Sequence of chain 1.B:
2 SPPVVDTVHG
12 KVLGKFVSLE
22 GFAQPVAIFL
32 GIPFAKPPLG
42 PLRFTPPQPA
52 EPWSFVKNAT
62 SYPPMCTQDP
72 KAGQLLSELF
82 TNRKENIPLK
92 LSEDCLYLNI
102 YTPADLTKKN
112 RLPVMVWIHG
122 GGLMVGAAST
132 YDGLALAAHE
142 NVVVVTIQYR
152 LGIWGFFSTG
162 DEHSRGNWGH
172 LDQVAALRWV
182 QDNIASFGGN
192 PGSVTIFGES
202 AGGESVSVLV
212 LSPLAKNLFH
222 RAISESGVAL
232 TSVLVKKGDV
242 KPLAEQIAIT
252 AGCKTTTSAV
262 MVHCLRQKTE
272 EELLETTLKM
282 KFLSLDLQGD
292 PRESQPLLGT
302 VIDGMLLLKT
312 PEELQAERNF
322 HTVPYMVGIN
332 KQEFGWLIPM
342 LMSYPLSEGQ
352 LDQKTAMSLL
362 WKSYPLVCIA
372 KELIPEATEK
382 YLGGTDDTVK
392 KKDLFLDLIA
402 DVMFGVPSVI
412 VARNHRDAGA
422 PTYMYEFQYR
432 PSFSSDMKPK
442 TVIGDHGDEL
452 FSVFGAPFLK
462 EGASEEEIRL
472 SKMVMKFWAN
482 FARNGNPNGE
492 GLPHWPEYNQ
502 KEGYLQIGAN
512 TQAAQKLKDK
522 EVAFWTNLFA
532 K

The small molecule below binds the protein below.
Small molecule (SMILES): CC(=O)N[C@H]1[C@H]([C@H](O)[C@H](O)CO)O[C@@](O)(C(=O)O)C[C@@H]1O

Binding-site contacts:
Ligand atom C11 contacts residue ASN59 of chain 1.A at 3.0 Å.
Ligand atom O8 contacts residue LYS58 of chain 1.A at 4.1 Å.
Ligand atom O8 contacts residue TYR98 of chain 1.A at 3.5 Å.
Ligand atom O10 contacts residue LYS58 of chain 1.A at 3.5 Å.
Ligand atom C6 contacts residue ASN59 of chain 1.A at 3.5 Å.
Ligand atom O1A contacts residue LYS242 of chain 1.B at 4.4 Å.
Ligand atom C7 contacts residue ASN59 of chain 1.A at 4.1 Å.
Ligand atom N5 contacts residue LYS58 of chain 1.A at 3.8 Å.
Ligand atom O10 contacts residue ASN59 of chain 1.A at 4.2 Å.
Ligand atom C10 contacts residue LYS58 of chain 1.A at 3.6 Å.
Ligand atom O9 contacts residue SER62 of chain 1.A at 3.1 Å (h-bond).
Ligand atom O8 contacts residue GLY32 of chain 1.A at 2.7 Å (h-bond).
Ligand atom O4 contacts residue ASN59 of chain 1.A at 4.0 Å.
Ligand atom C11 contacts residue VAL57 of chain 1.A at 4.1 Å (hydrophobic).
Ligand atom O1B contacts residue SER62 of chain 1.A at 3.4 Å (h-bond).
Ligand atom C4 contacts residue ASN59 of chain 1.A at 3.8 Å.
Ligand atom O8 contacts residue PRO34 of chain 1.A at 4.2 Å.
Ligand atom C10 contacts residue ASN59 of chain 1.A at 3.3 Å.
Ligand atom O2 contacts residue LYS242 of chain 1.B at 3.4 Å (salt-bridge).
Ligand atom C11 contacts residue LYS58 of chain 1.A at 3.8 Å.
Ligand atom O9 contacts residue ALA60 of chain 1.A at 4.1 Å.
Ligand atom C9 contacts residue ASN59 of chain 1.A at 4.3 Å.
Ligand atom O6 contacts residue SER62 of chain 1.A at 4.2 Å.
Ligand atom C9 contacts residue SER62 of chain 1.A at 4.0 Å.
Ligand atom C8 contacts residue GLY32 of chain 1.A at 3.3 Å.
Ligand atom C9 contacts residue GLY32 of chain 1.A at 3.4 Å.
Ligand atom O9 contacts residue LEU31 of chain 1.A at 3.4 Å (h-bond).
Ligand atom O9 contacts residue THR61 of chain 1.A at 4.2 Å.
Ligand atom N5 contacts residue ASN59 of chain 1.A at 3.0 Å (h-bond).
Ligand atom O9 contacts residue GLY32 of chain 1.A at 4.0 Å.
Ligand atom C8 contacts residue ASN59 of chain 1.A at 3.8 Å.
Ligand atom O10 contacts residue ASP162 of chain 1.B at 4.3 Å.
Ligand atom C9 contacts residue LEU31 of chain 1.A at 4.1 Å (hydrophobic).
Ligand atom O9 contacts residue ASN59 of chain 1.A at 3.5 Å (h-bond).
Ligand atom C1 contacts residue SER62 of chain 1.A at 4.3 Å.
Ligand atom C5 contacts residue ASN59 of chain 1.A at 3.6 Å.

Sequence of chain 1.A:
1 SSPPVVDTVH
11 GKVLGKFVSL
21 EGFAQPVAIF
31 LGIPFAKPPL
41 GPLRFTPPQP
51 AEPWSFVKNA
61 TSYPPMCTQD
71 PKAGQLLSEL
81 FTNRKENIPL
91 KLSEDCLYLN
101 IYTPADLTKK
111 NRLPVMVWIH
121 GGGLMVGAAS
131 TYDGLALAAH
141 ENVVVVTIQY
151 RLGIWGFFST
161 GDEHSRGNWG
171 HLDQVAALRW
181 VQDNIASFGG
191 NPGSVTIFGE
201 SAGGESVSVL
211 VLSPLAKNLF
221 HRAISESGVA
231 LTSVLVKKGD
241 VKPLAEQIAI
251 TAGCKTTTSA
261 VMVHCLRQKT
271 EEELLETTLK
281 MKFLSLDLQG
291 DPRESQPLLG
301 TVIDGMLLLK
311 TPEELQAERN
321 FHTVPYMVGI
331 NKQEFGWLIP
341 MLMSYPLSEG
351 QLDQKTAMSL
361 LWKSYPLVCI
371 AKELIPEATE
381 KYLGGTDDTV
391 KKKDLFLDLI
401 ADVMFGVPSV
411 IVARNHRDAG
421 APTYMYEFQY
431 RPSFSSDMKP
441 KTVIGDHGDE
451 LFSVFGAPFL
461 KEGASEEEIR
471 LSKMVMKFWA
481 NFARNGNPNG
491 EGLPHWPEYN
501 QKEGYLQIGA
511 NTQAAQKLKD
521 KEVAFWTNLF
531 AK